Binding-site contacts:
Ligand atom O1A contacts residue ARG290 of chain 2.A at 2.9 Å (salt-bridge).
Ligand atom O4 contacts residue GLU38 of chain 2.A at 3.2 Å (salt-bridge).
Ligand atom C3 contacts residue ARG37 of chain 2.A at 3.8 Å.
Ligand atom O9 contacts residue ARG144 of chain 2.A at 3.8 Å.
Ligand atom O8 contacts residue GLU196 of chain 2.A at 2.4 Å (salt-bridge).
Ligand atom C5 contacts residue ASP70 of chain 2.A at 4.0 Å.
Ligand atom O10 contacts residue ASP70 of chain 2.A at 3.6 Å.
Ligand atom O10 contacts residue ARG71 of chain 2.A at 2.8 Å (salt-bridge).
Ligand atom C9 contacts residue ALA166 of chain 2.A at 3.7 Å (hydrophobic).
Ligand atom C6 contacts residue GLU197 of chain 2.A at 3.7 Å.
Ligand atom O8 contacts residue GLU197 of chain 2.A at 4.0 Å.
Ligand atom C11 contacts residue TRP98 of chain 2.A at 3.9 Å (hydrophobic).
Ligand atom O6 contacts residue TYR324 of chain 2.A at 3.1 Å (h-bond).
Ligand atom C1 contacts residue TYR324 of chain 2.A at 3.1 Å (hydrophobic).
Ligand atom C10 contacts residue ARG71 of chain 2.A at 4.0 Å.
Ligand atom C1 contacts residue ARG37 of chain 2.A at 4.0 Å.
Ligand atom O4 contacts residue ASP70 of chain 2.A at 3.4 Å (salt-bridge).
Ligand atom O9 contacts residue ALA166 of chain 2.A at 3.4 Å.
Ligand atom O1A contacts residue ARG37 of chain 2.A at 2.9 Å (salt-bridge).
Ligand atom C8 contacts residue GLU196 of chain 2.A at 3.5 Å.
Ligand atom C4 contacts residue TYR324 of chain 2.A at 3.3 Å (hydrophobic).
Ligand atom C6 contacts residue TYR324 of chain 2.A at 3.7 Å (hydrophobic).
Ligand atom C3 contacts residue TYR324 of chain 2.A at 3.0 Å (hydrophobic).
Ligand atom C2 contacts residue TYR324 of chain 2.A at 3.2 Å (hydrophobic).
Ligand atom C9 contacts residue GLU196 of chain 2.A at 3.6 Å.
Ligand atom C1 contacts residue ARG290 of chain 2.A at 3.5 Å.
Ligand atom C2 contacts residue ASP70 of chain 2.A at 4.0 Å.
Ligand atom O2 contacts residue ASP70 of chain 2.A at 2.9 Å (salt-bridge).
Ligand atom C4 contacts residue ASP70 of chain 2.A at 3.9 Å.
Ligand atom O8 contacts residue LYS212 of chain 2.A at 2.9 Å (salt-bridge).
Ligand atom C11 contacts residue ILE142 of chain 2.A at 3.9 Å (hydrophobic).
Ligand atom O1B contacts residue TYR324 of chain 2.A at 3.5 Å (h-bond).
Ligand atom C8 contacts residue LYS212 of chain 2.A at 3.6 Å.
Ligand atom O1A contacts residue TYR324 of chain 2.A at 3.4 Å (h-bond).
Ligand atom C4 contacts residue GLU38 of chain 2.A at 3.7 Å.
Ligand atom O9 contacts residue GLU196 of chain 2.A at 2.7 Å (salt-bridge).
Ligand atom C4 contacts residue GLU197 of chain 2.A at 4.0 Å.
Ligand atom C3 contacts residue GLU38 of chain 2.A at 3.5 Å.
Ligand atom C3 contacts residue ASP70 of chain 2.A at 3.4 Å.
Ligand atom O1B contacts residue ARG290 of chain 2.A at 2.8 Å (salt-bridge).

The protein below binds the small molecule below.
Small molecule (SMILES): CC(=O)N[C@H]1[C@H]([C@H](O)[C@H](O)CO)O[C@@](O)(C(=O)O)C[C@@H]1O

Sequence of chain 2.A:
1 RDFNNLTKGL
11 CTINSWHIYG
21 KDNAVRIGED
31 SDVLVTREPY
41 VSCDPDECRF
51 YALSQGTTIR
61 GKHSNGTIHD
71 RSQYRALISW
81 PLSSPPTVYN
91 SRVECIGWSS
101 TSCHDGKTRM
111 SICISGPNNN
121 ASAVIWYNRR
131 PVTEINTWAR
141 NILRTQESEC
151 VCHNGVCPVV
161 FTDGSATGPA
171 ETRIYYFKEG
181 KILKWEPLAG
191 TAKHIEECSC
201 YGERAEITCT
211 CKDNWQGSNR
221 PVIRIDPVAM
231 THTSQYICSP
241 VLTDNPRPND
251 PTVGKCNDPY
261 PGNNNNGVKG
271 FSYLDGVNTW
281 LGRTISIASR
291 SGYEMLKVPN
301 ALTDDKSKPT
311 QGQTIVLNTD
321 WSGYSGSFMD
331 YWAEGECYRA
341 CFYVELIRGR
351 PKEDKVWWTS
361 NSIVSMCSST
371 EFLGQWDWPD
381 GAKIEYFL